Sequence of chain 1.B:
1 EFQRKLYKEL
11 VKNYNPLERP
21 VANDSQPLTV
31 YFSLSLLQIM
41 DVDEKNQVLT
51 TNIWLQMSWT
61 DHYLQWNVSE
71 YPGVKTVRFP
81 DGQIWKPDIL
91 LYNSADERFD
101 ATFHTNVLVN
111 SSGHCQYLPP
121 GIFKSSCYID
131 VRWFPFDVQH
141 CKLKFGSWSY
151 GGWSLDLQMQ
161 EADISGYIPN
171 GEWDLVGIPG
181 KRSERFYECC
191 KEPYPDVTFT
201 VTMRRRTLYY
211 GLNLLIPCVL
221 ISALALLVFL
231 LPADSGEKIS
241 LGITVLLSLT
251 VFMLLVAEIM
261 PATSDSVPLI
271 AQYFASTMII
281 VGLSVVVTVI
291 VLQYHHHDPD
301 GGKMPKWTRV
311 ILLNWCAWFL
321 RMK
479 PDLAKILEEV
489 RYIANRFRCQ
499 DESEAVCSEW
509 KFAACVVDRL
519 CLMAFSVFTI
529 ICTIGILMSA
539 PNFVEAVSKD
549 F

This small molecule binds to this protein.
Small molecule (SMILES): NS(=O)(=O)c1ccc2c(c1)[C@H]1C=CC[C@H]1[C@@H](c1ccc(Br)cc1)N2

Sequence of chain 1.A:
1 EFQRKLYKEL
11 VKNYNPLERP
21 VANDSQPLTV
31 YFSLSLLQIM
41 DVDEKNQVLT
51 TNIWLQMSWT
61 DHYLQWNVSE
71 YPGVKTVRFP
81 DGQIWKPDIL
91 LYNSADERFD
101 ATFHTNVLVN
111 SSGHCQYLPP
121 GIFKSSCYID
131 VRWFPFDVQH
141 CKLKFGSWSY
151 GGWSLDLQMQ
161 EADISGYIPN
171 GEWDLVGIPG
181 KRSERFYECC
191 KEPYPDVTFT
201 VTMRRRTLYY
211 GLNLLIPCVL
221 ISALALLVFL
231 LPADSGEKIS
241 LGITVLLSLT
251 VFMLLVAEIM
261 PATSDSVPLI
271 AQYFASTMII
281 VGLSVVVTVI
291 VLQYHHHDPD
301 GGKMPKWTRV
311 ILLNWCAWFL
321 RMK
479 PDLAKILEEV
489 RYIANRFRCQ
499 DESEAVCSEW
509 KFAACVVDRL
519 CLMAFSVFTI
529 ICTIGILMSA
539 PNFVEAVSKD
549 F

Binding-site contacts:
Ligand atom C2 contacts residue POV1 of chain 1.R at 3.7 Å.
Ligand atom S14 contacts residue ALA271 of chain 1.A at 3.7 Å.
Ligand atom N7 contacts residue MET278 of chain 1.A at 3.3 Å (h-bond).
Ligand atom O16 contacts residue ALA271 of chain 1.A at 3.2 Å.
Ligand atom C12 contacts residue ALA275 of chain 1.A at 3.9 Å (hydrophobic).
Ligand atom C13 contacts residue PHE274 of chain 1.A at 3.7 Å (hydrophobic).
Ligand atom C23 contacts residue LEU220 of chain 1.B at 3.8 Å (hydrophobic).
Ligand atom C10 contacts residue MET253 of chain 1.A at 3.9 Å (hydrophobic).
Ligand atom C20 contacts residue ILE221 of chain 1.B at 3.9 Å (hydrophobic).
Ligand atom C18 contacts residue MET278 of chain 1.A at 3.7 Å (hydrophobic).
Ligand atom C13 contacts residue MET278 of chain 1.A at 3.5 Å (hydrophobic).
Ligand atom C22 contacts residue LEU220 of chain 1.B at 3.8 Å (hydrophobic).
Ligand atom C8 contacts residue MET253 of chain 1.A at 3.5 Å (hydrophobic).
Ligand atom BR24 contacts residue POV1 of chain 1.S at 3.7 Å.
Ligand atom C12 contacts residue MET253 of chain 1.A at 3.5 Å (hydrophobic).
Ligand atom BR24 contacts residue LEU224 of chain 1.B at 3.5 Å.
Ligand atom C6 contacts residue MET253 of chain 1.A at 3.7 Å (hydrophobic).
Ligand atom N7 contacts residue ALA275 of chain 1.A at 3.8 Å.
Ligand atom O15 contacts residue ALA271 of chain 1.A at 3.2 Å.
Ligand atom C22 contacts residue MET278 of chain 1.A at 3.8 Å (hydrophobic).
Ligand atom O16 contacts residue VAL256 of chain 1.A at 3.4 Å.
Ligand atom C4 contacts residue LEU212 of chain 1.B at 3.1 Å (hydrophobic).
Ligand atom N17 contacts residue MET253 of chain 1.A at 3.3 Å (h-bond).
Ligand atom C11 contacts residue MET253 of chain 1.A at 3.6 Å (hydrophobic).
Ligand atom C9 contacts residue MET253 of chain 1.A at 3.6 Å (hydrophobic).
Ligand atom C13 contacts residue ALA275 of chain 1.A at 3.5 Å (hydrophobic).
Ligand atom C13 contacts residue MET253 of chain 1.A at 3.6 Å (hydrophobic).
Ligand atom C1 contacts residue ILE216 of chain 1.B at 3.8 Å (hydrophobic).
Ligand atom C8 contacts residue ALA275 of chain 1.A at 3.7 Å (hydrophobic).
Ligand atom C8 contacts residue MET278 of chain 1.A at 3.8 Å (hydrophobic).
Ligand atom N17 contacts residue ASN213 of chain 1.B at 2.8 Å (h-bond).
Ligand atom C2 contacts residue ILE216 of chain 1.B at 3.4 Å (hydrophobic).
Ligand atom C19 contacts residue MET278 of chain 1.A at 3.7 Å (hydrophobic).
Ligand atom C23 contacts residue MET278 of chain 1.A at 3.5 Å (hydrophobic).
Ligand atom BR24 contacts residue LEU246 of chain 1.A at 3.8 Å.
Ligand atom C1 contacts residue LEU220 of chain 1.B at 3.8 Å (hydrophobic).
Ligand atom C10 contacts residue LEU212 of chain 1.B at 3.8 Å (hydrophobic).
Ligand atom C3 contacts residue LEU212 of chain 1.B at 3.2 Å (hydrophobic).
Ligand atom C12 contacts residue PHE274 of chain 1.A at 3.6 Å (hydrophobic).
Ligand atom N7 contacts residue MET253 of chain 1.A at 3.9 Å.